Sequence of chain 26.C:
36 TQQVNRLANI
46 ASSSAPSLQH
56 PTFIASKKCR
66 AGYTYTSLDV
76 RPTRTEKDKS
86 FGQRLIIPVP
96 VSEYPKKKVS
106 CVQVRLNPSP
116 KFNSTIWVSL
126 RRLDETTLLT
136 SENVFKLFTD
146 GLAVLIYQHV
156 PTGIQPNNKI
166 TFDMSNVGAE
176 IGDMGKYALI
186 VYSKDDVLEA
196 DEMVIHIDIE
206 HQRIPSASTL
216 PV

Binding-site contacts:
Ligand atom O2' contacts residue ARG65 of chain 27.B at 4.3 Å.
Ligand atom O2' contacts residue ARG208 of chain 27.B at 4.1 Å.
Ligand atom O2' contacts residue ALA66 of chain 27.B at 3.6 Å.
Ligand atom C1' contacts residue GLY67 of chain 27.B at 4.4 Å.
Ligand atom OP1 contacts residue SER211 of chain 27.B at 4.3 Å.
Ligand atom N3 contacts residue ARG65 of chain 27.B at 4.1 Å.
Ligand atom P contacts residue ARG208 of chain 26.C at 4.5 Å.
Ligand atom OP1 contacts residue ARG208 of chain 27.B at 4.1 Å.
Ligand atom O2' contacts residue GLY67 of chain 27.B at 3.3 Å (h-bond).
Ligand atom O5' contacts residue ARG208 of chain 26.C at 4.0 Å.
Ligand atom OP2 contacts residue ARG208 of chain 26.C at 4.4 Å.
Ligand atom OP1 contacts residue ARG208 of chain 26.C at 4.1 Å.

A small-molecule ligand and the protein it binds are described below.
Small molecule (SMILES): Nc1ncnc2c1ncn2[C@@H]1O[C@H](CO[P](=O)(O)O[C@H]2[C@@H](O)[C@H](n3cnc4c(N)ncnc43)O[C@@H]2CO[P](=O)(O)O[C@H]2[C@@H](O)[C@H](n3cnc4c(N)ncnc43)O[C@@H]2CO)[C@@H](O)[C@H]1O

Sequence of chain 27.B:
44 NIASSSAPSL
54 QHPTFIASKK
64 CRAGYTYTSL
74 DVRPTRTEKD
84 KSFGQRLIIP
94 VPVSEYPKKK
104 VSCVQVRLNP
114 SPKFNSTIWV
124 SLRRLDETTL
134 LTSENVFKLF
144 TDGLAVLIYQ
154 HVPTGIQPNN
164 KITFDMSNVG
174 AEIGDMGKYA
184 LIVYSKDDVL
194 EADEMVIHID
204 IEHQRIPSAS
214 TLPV